Sequence of chain 1.C:
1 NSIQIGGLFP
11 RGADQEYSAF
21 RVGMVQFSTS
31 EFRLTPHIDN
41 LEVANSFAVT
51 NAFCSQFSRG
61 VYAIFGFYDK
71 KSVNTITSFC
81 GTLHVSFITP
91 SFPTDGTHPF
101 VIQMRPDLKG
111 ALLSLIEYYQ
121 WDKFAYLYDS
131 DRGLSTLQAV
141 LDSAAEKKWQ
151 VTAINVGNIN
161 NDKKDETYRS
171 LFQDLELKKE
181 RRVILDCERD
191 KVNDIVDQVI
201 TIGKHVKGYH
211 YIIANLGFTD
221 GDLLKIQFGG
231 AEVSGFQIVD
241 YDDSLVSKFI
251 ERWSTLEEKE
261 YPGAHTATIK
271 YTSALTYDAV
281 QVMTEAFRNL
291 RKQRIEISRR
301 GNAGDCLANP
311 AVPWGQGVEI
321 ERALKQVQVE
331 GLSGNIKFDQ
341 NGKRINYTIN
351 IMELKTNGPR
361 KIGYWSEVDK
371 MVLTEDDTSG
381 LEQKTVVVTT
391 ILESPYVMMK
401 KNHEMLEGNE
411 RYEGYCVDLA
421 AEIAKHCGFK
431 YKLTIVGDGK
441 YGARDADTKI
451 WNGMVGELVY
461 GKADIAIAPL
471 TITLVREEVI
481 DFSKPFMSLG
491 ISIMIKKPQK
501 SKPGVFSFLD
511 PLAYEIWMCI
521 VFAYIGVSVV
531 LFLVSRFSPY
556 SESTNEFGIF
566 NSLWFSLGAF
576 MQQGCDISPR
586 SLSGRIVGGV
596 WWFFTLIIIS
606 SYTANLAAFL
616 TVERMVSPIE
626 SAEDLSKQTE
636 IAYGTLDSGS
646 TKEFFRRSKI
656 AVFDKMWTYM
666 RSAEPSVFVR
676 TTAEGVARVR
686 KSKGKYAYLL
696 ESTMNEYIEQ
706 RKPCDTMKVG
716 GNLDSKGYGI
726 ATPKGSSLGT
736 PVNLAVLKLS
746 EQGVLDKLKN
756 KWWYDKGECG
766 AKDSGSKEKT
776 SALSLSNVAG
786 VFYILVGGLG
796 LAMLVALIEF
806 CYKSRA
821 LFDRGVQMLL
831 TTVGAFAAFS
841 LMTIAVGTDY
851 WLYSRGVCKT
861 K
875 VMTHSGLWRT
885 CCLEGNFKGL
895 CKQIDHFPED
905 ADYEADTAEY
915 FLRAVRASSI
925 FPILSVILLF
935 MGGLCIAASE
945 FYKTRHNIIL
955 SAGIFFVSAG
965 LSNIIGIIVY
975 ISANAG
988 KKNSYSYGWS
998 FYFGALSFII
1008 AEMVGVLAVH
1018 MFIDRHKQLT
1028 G

Binding-site contacts:
Ligand atom CA contacts residue SER645 of chain 1.C at 3.4 Å.
Ligand atom O contacts residue THR471 of chain 1.C at 4.1 Å.
Ligand atom CG contacts residue TYR441 of chain 1.C at 3.6 Å (hydrophobic).
Ligand atom N contacts residue THR471 of chain 1.C at 2.6 Å (h-bond).
Ligand atom OE2 contacts residue THR646 of chain 1.C at 2.5 Å (h-bond).
Ligand atom OXT contacts residue SER645 of chain 1.C at 3.1 Å (h-bond).
Ligand atom N contacts residue TYR723 of chain 1.C at 3.5 Å.
Ligand atom C contacts residue ARG476 of chain 1.C at 3.8 Å.
Ligand atom N contacts residue GLU696 of chain 1.C at 3.4 Å (salt-bridge).
Ligand atom N contacts residue LEU470 of chain 1.C at 3.9 Å.
Ligand atom O contacts residue PRO469 of chain 1.C at 3.6 Å (h-bond).
Ligand atom CB contacts residue GLU696 of chain 1.C at 3.3 Å.
Ligand atom OXT contacts residue ARG476 of chain 1.C at 3.0 Å (salt-bridge).
Ligand atom CD contacts residue THR646 of chain 1.C at 3.2 Å.
Ligand atom CD contacts residue SER645 of chain 1.C at 3.1 Å.
Ligand atom CD contacts residue GLY644 of chain 1.C at 4.2 Å.
Ligand atom C contacts residue TYR441 of chain 1.C at 3.4 Å (hydrophobic).
Ligand atom OE2 contacts residue SER645 of chain 1.C at 2.6 Å (h-bond).
Ligand atom O contacts residue LEU470 of chain 1.C at 3.8 Å.
Ligand atom OE2 contacts residue LYS647 of chain 1.C at 4.2 Å.
Ligand atom CA contacts residue PRO469 of chain 1.C at 4.3 Å (hydrophobic).
Ligand atom CA contacts residue GLU696 of chain 1.C at 3.4 Å.
Ligand atom O contacts residue TYR441 of chain 1.C at 3.2 Å.
Ligand atom CB contacts residue TYR441 of chain 1.C at 3.6 Å (hydrophobic).
Ligand atom OXT contacts residue GLY644 of chain 1.C at 4.1 Å.
Ligand atom OXT contacts residue TYR441 of chain 1.C at 3.8 Å.
Ligand atom OE1 contacts residue GLU696 of chain 1.C at 2.8 Å (salt-bridge).
Ligand atom OE2 contacts residue GLY644 of chain 1.C at 3.1 Å.
Ligand atom C contacts residue SER645 of chain 1.C at 3.8 Å.
Ligand atom OE1 contacts residue SER645 of chain 1.C at 3.1 Å (h-bond).
Ligand atom CG contacts residue GLU696 of chain 1.C at 4.1 Å.
Ligand atom CB contacts residue SER645 of chain 1.C at 4.2 Å.
Ligand atom CA contacts residue TYR441 of chain 1.C at 4.1 Å (hydrophobic).
Ligand atom C contacts residue THR471 of chain 1.C at 4.2 Å.
Ligand atom N contacts residue PRO469 of chain 1.C at 3.2 Å (h-bond).
Ligand atom OE1 contacts residue THR646 of chain 1.C at 2.6 Å (h-bond).
Ligand atom CD contacts residue GLU696 of chain 1.C at 3.8 Å.
Ligand atom CG contacts residue SER645 of chain 1.C at 4.0 Å.
Ligand atom CA contacts residue THR471 of chain 1.C at 3.2 Å.
Ligand atom O contacts residue ARG476 of chain 1.C at 3.9 Å.

A protein and the small-molecule ligand that binds it are described below.
Small molecule (SMILES): N[C@@H](CCC(=O)O)C(=O)O